Sequence of chain 1.C:
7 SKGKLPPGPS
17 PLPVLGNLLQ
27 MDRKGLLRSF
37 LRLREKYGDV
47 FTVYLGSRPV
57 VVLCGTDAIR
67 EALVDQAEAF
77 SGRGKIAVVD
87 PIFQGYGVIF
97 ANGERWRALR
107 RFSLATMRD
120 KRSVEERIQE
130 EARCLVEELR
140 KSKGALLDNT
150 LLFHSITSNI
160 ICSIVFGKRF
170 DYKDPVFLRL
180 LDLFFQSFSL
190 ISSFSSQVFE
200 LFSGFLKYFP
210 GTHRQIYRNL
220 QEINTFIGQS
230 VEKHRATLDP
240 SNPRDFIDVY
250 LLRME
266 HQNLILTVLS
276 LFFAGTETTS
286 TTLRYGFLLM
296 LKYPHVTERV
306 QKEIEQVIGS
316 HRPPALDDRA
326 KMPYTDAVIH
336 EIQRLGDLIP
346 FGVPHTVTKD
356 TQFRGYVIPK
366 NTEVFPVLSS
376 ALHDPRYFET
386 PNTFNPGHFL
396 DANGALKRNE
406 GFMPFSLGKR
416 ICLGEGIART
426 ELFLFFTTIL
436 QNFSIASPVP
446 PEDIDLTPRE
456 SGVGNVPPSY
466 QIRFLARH

Binding-site contacts:
Ligand atom NAD contacts residue HEM1 of chain 1.O at 2.2 Å.
Ligand atom NAD contacts residue GLY280 of chain 1.C at 3.4 Å.
Ligand atom CAE contacts residue GLY280 of chain 1.C at 3.4 Å.
Ligand atom CAF contacts residue ALA279 of chain 1.C at 3.5 Å (hydrophobic).
Ligand atom CDB contacts residue GLY347 of chain 1.C at 3.8 Å.
Ligand atom NAB contacts residue GLY280 of chain 1.C at 3.9 Å.
Ligand atom CDB contacts residue PRO349 of chain 1.C at 4.4 Å (hydrophobic).
Ligand atom NAB contacts residue HEM1 of chain 1.O at 4.3 Å.
Ligand atom CCB contacts residue ILE344 of chain 1.C at 3.9 Å (hydrophobic).
Ligand atom CDE contacts residue PRO349 of chain 1.C at 4.5 Å (hydrophobic).
Ligand atom CCD contacts residue VAL348 of chain 1.C at 4.3 Å (hydrophobic).
Ligand atom CAF contacts residue GLY280 of chain 1.C at 3.5 Å.
Ligand atom CAC contacts residue ILE344 of chain 1.C at 4.1 Å (hydrophobic).
Ligand atom CAA contacts residue THR283 of chain 1.C at 3.0 Å.
Ligand atom CDA contacts residue VAL348 of chain 1.C at 4.3 Å (hydrophobic).
Ligand atom CDD contacts residue PRO349 of chain 1.C at 3.5 Å (hydrophobic).
Ligand atom CAC contacts residue THR283 of chain 1.C at 3.9 Å.
Ligand atom CCA contacts residue THR283 of chain 1.C at 4.3 Å.
Ligand atom CDB contacts residue VAL458 of chain 1.C at 4.3 Å (hydrophobic).
Ligand atom CCC contacts residue VAL348 of chain 1.C at 3.5 Å (hydrophobic).
Ligand atom NAB contacts residue ALA279 of chain 1.C at 3.7 Å.
Ligand atom CDC contacts residue GLY347 of chain 1.C at 4.0 Å.
Ligand atom NAB contacts residue THR283 of chain 1.C at 3.6 Å.
Ligand atom CDC contacts residue VAL458 of chain 1.C at 4.5 Å (hydrophobic).
Ligand atom CAC contacts residue GLY280 of chain 1.C at 3.7 Å.
Ligand atom CDC contacts residue PRO349 of chain 1.C at 3.5 Å (hydrophobic).
Ligand atom CAC contacts residue ALA279 of chain 1.C at 4.4 Å (hydrophobic).
Ligand atom CAA contacts residue ILE344 of chain 1.C at 4.1 Å (hydrophobic).
Ligand atom CAE contacts residue ALA279 of chain 1.C at 4.0 Å (hydrophobic).
Ligand atom CAF contacts residue HEM1 of chain 1.O at 4.5 Å.
Ligand atom NAD contacts residue CYS417 of chain 1.C at 4.5 Å.
Ligand atom CCB contacts residue VAL348 of chain 1.C at 4.1 Å (hydrophobic).
Ligand atom CAC contacts residue HEM1 of chain 1.O at 3.0 Å.
Ligand atom CAE contacts residue HEM1 of chain 1.O at 3.2 Å.
Ligand atom CAA contacts residue ALA279 of chain 1.C at 3.8 Å (hydrophobic).
Ligand atom CDB contacts residue VAL348 of chain 1.C at 4.4 Å (hydrophobic).
Ligand atom CCC contacts residue ILE344 of chain 1.C at 3.9 Å (hydrophobic).

The small molecule below binds the protein below.
Small molecule (SMILES): c1ccc(-c2ccc(Cn3ccnc3)cc2)cc1